Binding-site contacts:
Ligand atom CB contacts residue LEU15 of chain 49.B at 4.1 Å (hydrophobic).
Ligand atom O contacts residue THR16 of chain 49.B at 3.1 Å (h-bond).
Ligand atom CD1 contacts residue ILE14 of chain 49.B at 3.6 Å (hydrophobic).
Ligand atom CB contacts residue THR17 of chain 49.B at 4.0 Å.
Ligand atom N contacts residue ASP12 of chain 49.B at 4.1 Å.
Ligand atom N contacts residue ILE14 of chain 49.B at 3.5 Å.
Ligand atom CG contacts residue ILE14 of chain 49.B at 4.2 Å (hydrophobic).
Ligand atom C contacts residue ILE14 of chain 49.B at 3.4 Å (hydrophobic).
Ligand atom O contacts residue ILE14 of chain 49.B at 3.1 Å.
Ligand atom O contacts residue ILE14 of chain 49.B at 3.5 Å (h-bond).
Ligand atom C contacts residue ARG18 of chain 49.B at 3.8 Å.
Ligand atom CG contacts residue THR17 of chain 49.B at 4.3 Å.
Ligand atom CA contacts residue THR16 of chain 49.B at 3.6 Å.
Ligand atom CD2 contacts residue THR17 of chain 49.B at 3.7 Å.
Ligand atom O contacts residue LEU15 of chain 49.B at 3.5 Å.
Ligand atom CA contacts residue ASP12 of chain 49.B at 3.7 Å.
Ligand atom CD1 contacts residue TYR34 of chain 49.B at 3.0 Å (hydrophobic).
Ligand atom CD2 contacts residue ASP106 of chain 49.B at 4.1 Å.
Ligand atom CA contacts residue ILE14 of chain 49.B at 3.3 Å (hydrophobic).
Ligand atom C contacts residue THR16 of chain 49.B at 4.2 Å.
Ligand atom C contacts residue ARG18 of chain 49.B at 4.1 Å.
Ligand atom CD2 contacts residue VAL32 of chain 49.B at 3.9 Å (hydrophobic).
Ligand atom CB contacts residue THR16 of chain 49.B at 4.2 Å.
Ligand atom O contacts residue ARG18 of chain 49.B at 3.0 Å (salt-bridge).
Ligand atom C contacts residue ILE14 of chain 49.B at 4.2 Å (hydrophobic).
Ligand atom CD1 contacts residue ASP12 of chain 49.B at 3.8 Å.
Ligand atom CB contacts residue ARG18 of chain 49.B at 4.2 Å.
Ligand atom CB contacts residue ILE14 of chain 49.B at 4.1 Å (hydrophobic).
Ligand atom CE1 contacts residue ASP12 of chain 49.B at 3.5 Å.
Ligand atom N contacts residue THR16 of chain 49.B at 2.9 Å (h-bond).
Ligand atom O contacts residue THR17 of chain 49.B at 3.8 Å.
Ligand atom CG contacts residue THR16 of chain 49.B at 4.0 Å.
Ligand atom N contacts residue ILE14 of chain 49.B at 3.0 Å (h-bond).
Ligand atom O contacts residue ARG18 of chain 49.B at 3.6 Å (salt-bridge).
Ligand atom C contacts residue ILE14 of chain 49.B at 3.6 Å (hydrophobic).
Ligand atom C contacts residue THR16 of chain 49.B at 3.7 Å.
Ligand atom CD1 contacts residue THR16 of chain 49.B at 3.1 Å.
Ligand atom CD2 contacts residue HIS157 of chain 49.B at 3.7 Å.
Ligand atom CA contacts residue ILE14 of chain 49.B at 4.0 Å (hydrophobic).
Ligand atom CA contacts residue ARG18 of chain 49.B at 3.8 Å.

This small molecule binds to this protein.
Small molecule (SMILES): CC(C)C[C@H](NC(=O)[C@H](C)NC(=O)CNC(=O)[C@@H](N)Cc1ccccc1)C(=O)N[C@@H](CC(C)C)C(=O)N[C@@H](C)C(=O)O

Sequence of chain 49.B:
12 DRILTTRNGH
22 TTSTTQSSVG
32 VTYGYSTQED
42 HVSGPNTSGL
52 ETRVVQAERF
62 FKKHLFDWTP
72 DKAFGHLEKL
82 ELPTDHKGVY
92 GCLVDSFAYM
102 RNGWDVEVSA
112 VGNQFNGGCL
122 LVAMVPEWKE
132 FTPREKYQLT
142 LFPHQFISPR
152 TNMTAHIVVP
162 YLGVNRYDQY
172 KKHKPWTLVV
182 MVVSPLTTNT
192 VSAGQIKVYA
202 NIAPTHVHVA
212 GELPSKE